Binding-site contacts:
Ligand atom O7 contacts residue PHE32 of chain 1.F at 4.2 Å.
Ligand atom C7 contacts residue GLY31 of chain 1.F at 4.2 Å.
Ligand atom N2 contacts residue ASN246 of chain 1.B at 3.1 Å (h-bond).
Ligand atom C4 contacts residue ASN246 of chain 1.B at 4.2 Å.
Ligand atom C6 contacts residue ASN246 of chain 1.B at 4.2 Å.
Ligand atom C8 contacts residue ASP33 of chain 1.F at 4.2 Å.
Ligand atom O6 contacts residue ASN246 of chain 1.B at 3.9 Å.
Ligand atom O5 contacts residue ASN246 of chain 1.B at 2.2 Å (h-bond).
Ligand atom O7 contacts residue NAG2 of chain 1.N at 4.3 Å.
Ligand atom C3 contacts residue GLY31 of chain 1.F at 3.9 Å.
Ligand atom O5 contacts residue THR248 of chain 1.B at 3.6 Å (h-bond).
Ligand atom C8 contacts residue NAG1 of chain 1.N at 3.8 Å.
Ligand atom C1 contacts residue GLY31 of chain 1.F at 4.0 Å.
Ligand atom C3 contacts residue ASN246 of chain 1.B at 3.8 Å.
Ligand atom O6 contacts residue GLY31 of chain 1.F at 3.8 Å.
Ligand atom C3 contacts residue ASP33 of chain 1.F at 4.0 Å.
Ligand atom O7 contacts residue GLY31 of chain 1.F at 3.4 Å (h-bond).
Ligand atom C2 contacts residue GLY31 of chain 1.F at 3.3 Å.
Ligand atom O3 contacts residue GLY31 of chain 1.F at 4.0 Å.
Ligand atom N2 contacts residue GLY31 of chain 1.F at 4.3 Å.
Ligand atom C1 contacts residue THR248 of chain 1.B at 3.3 Å.
Ligand atom O4 contacts residue GLY31 of chain 1.F at 4.2 Å.
Ligand atom C7 contacts residue ASN246 of chain 1.B at 4.0 Å.
Ligand atom C6 contacts residue ASN249 of chain 1.B at 3.2 Å.
Ligand atom C2 contacts residue ASN246 of chain 1.B at 2.6 Å.
Ligand atom O7 contacts residue ASP33 of chain 1.F at 4.0 Å.
Ligand atom O3 contacts residue ASP33 of chain 1.F at 3.0 Å (salt-bridge).
Ligand atom C1 contacts residue ASN246 of chain 1.B at 1.4 Å.
Ligand atom C5 contacts residue GLY31 of chain 1.F at 4.3 Å.
Ligand atom O4 contacts residue SER108 of chain 1.E at 3.4 Å (h-bond).
Ligand atom C5 contacts residue ASN246 of chain 1.B at 3.5 Å.
Ligand atom C5 contacts residue ASN246 of chain 1.B at 4.2 Å.
Ligand atom C6 contacts residue THR248 of chain 1.B at 4.4 Å.
Ligand atom O5 contacts residue GLY31 of chain 1.F at 3.8 Å.
Ligand atom C6 contacts residue PHE32 of chain 1.F at 4.3 Å (hydrophobic).
Ligand atom C2 contacts residue ASP33 of chain 1.F at 4.2 Å.
Ligand atom C5 contacts residue THR248 of chain 1.B at 3.5 Å.
Ligand atom O5 contacts residue ASN246 of chain 1.B at 4.2 Å.
Ligand atom C4 contacts residue SER108 of chain 1.E at 4.4 Å.
Ligand atom C4 contacts residue GLY31 of chain 1.F at 3.7 Å.

Sequence of chain 1.E:
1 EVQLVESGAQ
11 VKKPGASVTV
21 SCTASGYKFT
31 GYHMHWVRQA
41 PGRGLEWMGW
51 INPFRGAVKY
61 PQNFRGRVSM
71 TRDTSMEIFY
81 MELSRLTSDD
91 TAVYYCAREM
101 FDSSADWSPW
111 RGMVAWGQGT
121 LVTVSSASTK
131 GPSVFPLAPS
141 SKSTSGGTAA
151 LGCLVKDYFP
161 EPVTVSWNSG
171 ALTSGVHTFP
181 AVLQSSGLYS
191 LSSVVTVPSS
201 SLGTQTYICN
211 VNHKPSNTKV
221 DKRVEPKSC

Sequence of chain 1.F:
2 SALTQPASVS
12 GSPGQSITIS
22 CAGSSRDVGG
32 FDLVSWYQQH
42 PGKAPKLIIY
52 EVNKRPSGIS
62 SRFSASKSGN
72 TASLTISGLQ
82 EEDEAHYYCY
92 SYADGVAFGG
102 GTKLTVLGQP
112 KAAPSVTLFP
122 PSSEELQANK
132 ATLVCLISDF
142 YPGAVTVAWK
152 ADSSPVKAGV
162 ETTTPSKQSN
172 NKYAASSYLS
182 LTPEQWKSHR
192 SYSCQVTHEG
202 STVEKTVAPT

Sequence of chain 1.B:
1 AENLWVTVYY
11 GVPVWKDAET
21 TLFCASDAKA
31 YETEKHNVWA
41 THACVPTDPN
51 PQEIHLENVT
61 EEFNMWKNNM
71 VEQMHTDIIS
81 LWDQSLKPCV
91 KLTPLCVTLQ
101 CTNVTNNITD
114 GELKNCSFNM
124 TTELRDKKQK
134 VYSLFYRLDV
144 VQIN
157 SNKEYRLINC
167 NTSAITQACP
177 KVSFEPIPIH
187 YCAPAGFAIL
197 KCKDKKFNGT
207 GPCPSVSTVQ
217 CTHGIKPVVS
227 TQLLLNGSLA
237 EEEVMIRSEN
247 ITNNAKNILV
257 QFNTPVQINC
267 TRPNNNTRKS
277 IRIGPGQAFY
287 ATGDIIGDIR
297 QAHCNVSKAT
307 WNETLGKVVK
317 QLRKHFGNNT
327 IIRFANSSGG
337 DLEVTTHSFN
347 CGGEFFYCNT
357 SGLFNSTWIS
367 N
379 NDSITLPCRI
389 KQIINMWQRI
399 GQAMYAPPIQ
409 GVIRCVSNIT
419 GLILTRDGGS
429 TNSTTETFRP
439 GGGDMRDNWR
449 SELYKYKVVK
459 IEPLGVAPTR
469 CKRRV

The protein below binds the small molecule below.
Small molecule (SMILES): CC(=O)N[C@H]1[C@H](O[C@H]2[C@H](O)[C@@H](NC(C)=O)CO[C@@H]2CO[C@@H]2O[C@@H](C)[C@@H](O)[C@@H](O)[C@@H]2O)O[C@H](CO)[C@@H](O[C@@H]2O[C@H](CO[C@H]3O[C@H](CO)[C@@H](O)[C@H](O)[C@@H]3O)[C@@H](O)[C@H](O[C@H]3O[C@H](CO)[C@@H](O)[C@H](O)[C@@H]3O[C@@H]3O[C@H](CO)[C@@H](O[C@@H]4O[C@H](CO)[C@H](O)[C@H](O)[C@H]4O)[C@H](O)[C@H]3NC(C)=O)[C@@H]2O)[C@@H]1O